Sequence of chain 1.B:
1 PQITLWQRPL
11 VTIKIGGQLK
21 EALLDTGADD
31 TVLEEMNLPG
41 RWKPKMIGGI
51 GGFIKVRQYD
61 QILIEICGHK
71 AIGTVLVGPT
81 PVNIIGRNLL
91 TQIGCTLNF

Binding-site contacts:
Ligand atom C10 contacts residue 5951 of chain 1.E at 1.4 Å.
Ligand atom C35 contacts residue 5951 of chain 1.E at 1.9 Å.
Ligand atom O7 contacts residue ILE50 of chain 1.B at 2.4 Å (h-bond).
Ligand atom O27 contacts residue ASP25 of chain 1.B at 2.8 Å (salt-bridge).
Ligand atom O28 contacts residue ASP29 of chain 1.A at 2.9 Å (salt-bridge).
Ligand atom C11 contacts residue 5951 of chain 1.E at 0.9 Å.
Ligand atom O25 contacts residue GLY48 of chain 1.A at 3.0 Å (h-bond).
Ligand atom C30 contacts residue 5951 of chain 1.E at 1.9 Å.
Ligand atom C3 contacts residue 5951 of chain 1.E at 0.5 Å.
Ligand atom C31 contacts residue 5951 of chain 1.E at 1.3 Å.
Ligand atom C1 contacts residue 5951 of chain 1.E at 1.0 Å.
Ligand atom C26 contacts residue ASP25 of chain 1.B at 3.0 Å.
Ligand atom N contacts residue 5951 of chain 1.E at 0.9 Å.
Ligand atom C14 contacts residue 5951 of chain 1.E at 0.6 Å.
Ligand atom S contacts residue 5951 of chain 1.E at 1.2 Å (h-bond).
Ligand atom O7 contacts residue GLY49 of chain 1.B at 2.4 Å.
Ligand atom C33 contacts residue 5951 of chain 1.E at 0.8 Å.
Ligand atom N6 contacts residue 5951 of chain 1.E at 1.6 Å.
Ligand atom C5 contacts residue 5951 of chain 1.E at 1.5 Å.
Ligand atom C41 contacts residue 5951 of chain 1.E at 0.7 Å.
Ligand atom C13 contacts residue 5951 of chain 1.E at 1.0 Å.
Ligand atom O27 contacts residue ASP25 of chain 1.A at 2.7 Å (salt-bridge).
Ligand atom C12 contacts residue 5951 of chain 1.E at 1.3 Å.
Ligand atom C contacts residue 5951 of chain 1.E at 1.2 Å.
Ligand atom O28 contacts residue 5951 of chain 1.E at 3.1 Å.
Ligand atom C4 contacts residue 5951 of chain 1.E at 1.2 Å.
Ligand atom C17 contacts residue 5951 of chain 1.E at 0.8 Å.
Ligand atom C9 contacts residue 5951 of chain 1.E at 1.0 Å.
Ligand atom C8 contacts residue 5951 of chain 1.E at 1.5 Å.
Ligand atom C32 contacts residue 5951 of chain 1.E at 1.1 Å.
Ligand atom C26 contacts residue 5951 of chain 1.E at 0.9 Å.
Ligand atom C2 contacts residue 5951 of chain 1.E at 1.3 Å.
Ligand atom C34 contacts residue 5951 of chain 1.E at 1.6 Å.
Ligand atom O7 contacts residue 5951 of chain 1.E at 1.6 Å (h-bond).
Ligand atom O27 contacts residue 5951 of chain 1.E at 0.8 Å.
Ligand atom C16 contacts residue 5951 of chain 1.E at 1.2 Å.
Ligand atom C19 contacts residue 5951 of chain 1.E at 2.4 Å.
Ligand atom C15 contacts residue 5951 of chain 1.E at 0.6 Å.
Ligand atom N18 contacts residue 5951 of chain 1.E at 1.1 Å.
Ligand atom O contacts residue 5951 of chain 1.E at 1.2 Å (h-bond).

The protein below binds the small molecule below.
Small molecule (SMILES): COC(=O)N[C@H](C(=O)N[C@@H](C)CCC[C@@H](C=O)N(CCC(C)C)S(=O)(=O)c1ccc(N)cc1)C(c1ccccc1)c1ccccc1

Sequence of chain 1.A:
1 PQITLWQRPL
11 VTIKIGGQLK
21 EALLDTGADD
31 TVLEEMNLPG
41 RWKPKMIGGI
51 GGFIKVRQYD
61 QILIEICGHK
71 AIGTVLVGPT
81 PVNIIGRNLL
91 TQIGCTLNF